Sequence of chain 1.A:
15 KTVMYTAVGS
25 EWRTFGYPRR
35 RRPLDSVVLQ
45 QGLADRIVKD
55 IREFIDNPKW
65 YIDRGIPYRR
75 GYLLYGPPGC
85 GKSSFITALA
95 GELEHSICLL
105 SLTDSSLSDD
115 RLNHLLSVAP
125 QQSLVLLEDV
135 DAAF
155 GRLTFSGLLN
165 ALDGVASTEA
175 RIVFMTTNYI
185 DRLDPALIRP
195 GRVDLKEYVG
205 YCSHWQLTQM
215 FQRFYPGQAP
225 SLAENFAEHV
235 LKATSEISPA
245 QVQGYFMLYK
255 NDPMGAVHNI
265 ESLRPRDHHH

Binding-site contacts:
Ligand atom O2B contacts residue GLY85 of chain 1.A at 3.0 Å (h-bond).
Ligand atom O2B contacts residue LYS86 of chain 1.A at 3.0 Å (salt-bridge).
Ligand atom O5' contacts residue SER88 of chain 1.A at 3.4 Å (h-bond).
Ligand atom O3G contacts residue LYS86 of chain 1.A at 2.7 Å (salt-bridge).
Ligand atom C8 contacts residue GLY83 of chain 1.A at 3.5 Å.
Ligand atom N7 contacts residue PRO243 of chain 1.A at 3.5 Å.
Ligand atom C2' contacts residue GLN247 of chain 1.A at 3.5 Å.
Ligand atom O1G contacts residue ARG196 of chain 1.G at 3.1 Å (salt-bridge).
Ligand atom O1G contacts residue MG1 of chain 1.I at 2.1 Å.
Ligand atom C1' contacts residue GLN247 of chain 1.A at 3.3 Å.
Ligand atom O1B contacts residue SER87 of chain 1.A at 3.0 Å (h-bond).
Ligand atom N1 contacts residue VAL42 of chain 1.A at 2.9 Å (h-bond).
Ligand atom O2A contacts residue SER88 of chain 1.A at 2.9 Å (h-bond).
Ligand atom O1B contacts residue MG1 of chain 1.I at 2.2 Å.
Ligand atom C5 contacts residue PRO243 of chain 1.A at 3.3 Å (hydrophobic).
Ligand atom O2' contacts residue ARG36 of chain 1.A at 2.8 Å (salt-bridge).
Ligand atom O3G contacts residue ASN182 of chain 1.A at 2.8 Å (h-bond).
Ligand atom PB contacts residue MG1 of chain 1.I at 3.4 Å.
Ligand atom N3B contacts residue GLY83 of chain 1.A at 3.0 Å (h-bond).
Ligand atom N3B contacts residue ARG193 of chain 1.G at 3.3 Å (salt-bridge).
Ligand atom C2' contacts residue SER88 of chain 1.A at 3.3 Å.
Ligand atom C2 contacts residue SER40 of chain 1.A at 3.5 Å.
Ligand atom O2A contacts residue LYS86 of chain 1.A at 3.4 Å (salt-bridge).
Ligand atom O2G contacts residue ARG193 of chain 1.G at 2.9 Å (salt-bridge).
Ligand atom N6 contacts residue VAL42 of chain 1.A at 2.9 Å (h-bond).
Ligand atom N7 contacts residue GLY85 of chain 1.A at 3.0 Å (h-bond).
Ligand atom O2A contacts residue SER87 of chain 1.A at 3.5 Å (h-bond).
Ligand atom O3' contacts residue GLN247 of chain 1.A at 2.9 Å (h-bond).
Ligand atom O2A contacts residue GLY85 of chain 1.A at 3.2 Å.
Ligand atom PA contacts residue SER88 of chain 1.A at 3.5 Å.
Ligand atom O2G contacts residue PRO82 of chain 1.A at 3.4 Å.
Ligand atom O2' contacts residue GLN247 of chain 1.A at 2.7 Å (h-bond).
Ligand atom O2G contacts residue ARG196 of chain 1.G at 2.8 Å (salt-bridge).
Ligand atom O2B contacts residue CYS84 of chain 1.A at 3.1 Å (h-bond).
Ligand atom N7 contacts residue CYS84 of chain 1.A at 3.1 Å.
Ligand atom N6 contacts residue CYS84 of chain 1.A at 3.0 Å (h-bond).
Ligand atom C5' contacts residue ASP167 of chain 1.G at 3.4 Å.
Ligand atom PG contacts residue MG1 of chain 1.I at 3.2 Å.
Ligand atom O4' contacts residue ALA244 of chain 1.A at 3.4 Å.
Ligand atom N3B contacts residue MG1 of chain 1.I at 3.5 Å.

This protein binds this small molecule.
Small molecule (SMILES): Nc1ncnc2c1ncn2[C@@H]1O[C@H](CO[P](=O)(O)O[P](=O)(O)NP(=O)(O)O)[C@@H](O)[C@H]1O

Sequence of chain 1.G:
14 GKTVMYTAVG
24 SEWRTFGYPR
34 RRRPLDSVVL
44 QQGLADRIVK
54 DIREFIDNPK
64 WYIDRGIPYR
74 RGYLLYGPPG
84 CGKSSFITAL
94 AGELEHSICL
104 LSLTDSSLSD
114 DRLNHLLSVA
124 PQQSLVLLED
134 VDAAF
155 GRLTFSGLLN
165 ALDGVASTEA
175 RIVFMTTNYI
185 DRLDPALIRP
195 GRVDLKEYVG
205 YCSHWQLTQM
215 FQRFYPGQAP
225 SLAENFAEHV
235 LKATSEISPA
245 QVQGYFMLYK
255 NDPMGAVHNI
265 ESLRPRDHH